Sequence of chain 1.A:
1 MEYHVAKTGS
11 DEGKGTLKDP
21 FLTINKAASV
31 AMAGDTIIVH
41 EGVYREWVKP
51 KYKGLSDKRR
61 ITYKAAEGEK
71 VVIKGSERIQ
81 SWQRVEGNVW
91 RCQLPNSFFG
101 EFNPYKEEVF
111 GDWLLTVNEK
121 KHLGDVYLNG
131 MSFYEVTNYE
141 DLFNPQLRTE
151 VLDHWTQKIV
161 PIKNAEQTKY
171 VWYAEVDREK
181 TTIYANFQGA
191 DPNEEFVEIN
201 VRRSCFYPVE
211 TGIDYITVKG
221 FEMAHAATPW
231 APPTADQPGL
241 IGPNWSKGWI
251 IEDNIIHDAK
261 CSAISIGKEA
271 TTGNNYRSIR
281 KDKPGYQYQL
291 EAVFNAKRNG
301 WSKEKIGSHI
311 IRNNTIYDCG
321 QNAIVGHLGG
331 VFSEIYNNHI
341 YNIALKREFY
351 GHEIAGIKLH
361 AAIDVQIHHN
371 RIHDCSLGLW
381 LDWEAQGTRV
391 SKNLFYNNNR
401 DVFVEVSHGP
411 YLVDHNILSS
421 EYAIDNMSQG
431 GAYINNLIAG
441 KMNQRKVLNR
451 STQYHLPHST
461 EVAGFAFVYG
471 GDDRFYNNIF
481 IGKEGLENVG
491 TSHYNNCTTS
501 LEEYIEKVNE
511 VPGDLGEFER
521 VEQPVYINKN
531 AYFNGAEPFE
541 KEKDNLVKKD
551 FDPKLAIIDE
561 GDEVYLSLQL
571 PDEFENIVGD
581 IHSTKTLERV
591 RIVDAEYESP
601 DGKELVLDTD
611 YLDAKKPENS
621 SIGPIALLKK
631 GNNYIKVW

The protein below binds the small molecule below.
Small molecule (SMILES): O[C@@H]1[C@@H](O)[C@H](O)OC[C@H]1O

Binding-site contacts:
Ligand atom C5 contacts residue HIS352 of chain 1.A at 3.7 Å.
Ligand atom C5 contacts residue GLU353 of chain 1.A at 3.5 Å.
Ligand atom C1 contacts residue ASP382 of chain 1.A at 3.0 Å.
Ligand atom C4 contacts residue TRP113 of chain 1.A at 3.6 Å (hydrophobic).
Ligand atom O4 contacts residue LYS358 of chain 1.A at 3.0 Å (salt-bridge).
Ligand atom C4 contacts residue GLN289 of chain 1.A at 4.0 Å.
Ligand atom O2 contacts residue VAL406 of chain 1.A at 3.9 Å.
Ligand atom O1 contacts residue TRP380 of chain 1.A at 4.0 Å.
Ligand atom O5 contacts residue ASP382 of chain 1.A at 3.2 Å (salt-bridge).
Ligand atom O2 contacts residue GLU405 of chain 1.A at 3.2 Å (salt-bridge).
Ligand atom O3 contacts residue TRP383 of chain 1.A at 3.0 Å (h-bond).
Ligand atom O1 contacts residue GLU405 of chain 1.A at 2.8 Å (salt-bridge).
Ligand atom C2 contacts residue TRP383 of chain 1.A at 4.0 Å (hydrophobic).
Ligand atom O5 contacts residue LYS358 of chain 1.A at 3.5 Å (salt-bridge).
Ligand atom O4 contacts residue HIS360 of chain 1.A at 2.9 Å (h-bond).
Ligand atom O5 contacts residue HIS352 of chain 1.A at 3.3 Å (h-bond).
Ligand atom C3 contacts residue TRP383 of chain 1.A at 3.5 Å (hydrophobic).
Ligand atom C1 contacts residue TRP380 of chain 1.A at 3.9 Å (hydrophobic).
Ligand atom O3 contacts residue TRP113 of chain 1.A at 3.5 Å.
Ligand atom C3 contacts residue ASP382 of chain 1.A at 3.1 Å.
Ligand atom O4 contacts residue HIS352 of chain 1.A at 3.8 Å.
Ligand atom O2 contacts residue ARG450 of chain 1.A at 2.8 Å (salt-bridge).
Ligand atom C5 contacts residue ASP382 of chain 1.A at 4.0 Å.
Ligand atom C3 contacts residue HIS360 of chain 1.A at 4.1 Å.
Ligand atom C2 contacts residue GLU405 of chain 1.A at 3.9 Å.
Ligand atom O4 contacts residue ASP382 of chain 1.A at 3.2 Å (salt-bridge).
Ligand atom O4 contacts residue GLU353 of chain 1.A at 2.6 Å (salt-bridge).
Ligand atom C1 contacts residue GLU405 of chain 1.A at 3.2 Å.
Ligand atom O5 contacts residue TRP380 of chain 1.A at 3.8 Å.
Ligand atom O2 contacts residue ASP382 of chain 1.A at 2.6 Å (salt-bridge).
Ligand atom O4 contacts residue PRO233 of chain 1.A at 3.6 Å.
Ligand atom C5 contacts residue TRP113 of chain 1.A at 3.4 Å (hydrophobic).
Ligand atom C4 contacts residue ASP382 of chain 1.A at 3.6 Å.
Ligand atom C2 contacts residue ARG450 of chain 1.A at 3.5 Å.
Ligand atom O3 contacts residue GLN289 of chain 1.A at 2.7 Å (h-bond).
Ligand atom C2 contacts residue ASP382 of chain 1.A at 3.3 Å.
Ligand atom O2 contacts residue TRP383 of chain 1.A at 3.3 Å (h-bond).
Ligand atom C3 contacts residue GLN289 of chain 1.A at 3.5 Å.
Ligand atom C4 contacts residue HIS360 of chain 1.A at 4.0 Å.
Ligand atom C4 contacts residue GLU353 of chain 1.A at 3.4 Å.